Binding-site contacts:
Ligand atom O5 contacts residue THR203 of chain 1.B at 3.8 Å.
Ligand atom C3 contacts residue ASN201 of chain 1.B at 3.8 Å.
Ligand atom C1 contacts residue THR203 of chain 1.B at 3.5 Å.
Ligand atom C8 contacts residue GLN199 of chain 1.B at 4.4 Å.
Ligand atom C2 contacts residue ILE166 of chain 1.B at 4.5 Å (hydrophobic).
Ligand atom C8 contacts residue ILE166 of chain 1.B at 3.6 Å (hydrophobic).
Ligand atom N2 contacts residue ASN201 of chain 1.B at 3.0 Å (h-bond).
Ligand atom O7 contacts residue ILE166 of chain 1.B at 4.5 Å.
Ligand atom O7 contacts residue LYS239 of chain 1.B at 4.2 Å.
Ligand atom O7 contacts residue ASN201 of chain 1.B at 3.3 Å (h-bond).
Ligand atom C8 contacts residue THR160 of chain 1.B at 4.2 Å.
Ligand atom C6 contacts residue THR203 of chain 1.B at 4.4 Å.
Ligand atom C8 contacts residue ASN201 of chain 1.B at 4.5 Å.
Ligand atom O6 contacts residue THR203 of chain 1.B at 3.7 Å.
Ligand atom C6 contacts residue GLU204 of chain 1.B at 4.2 Å.
Ligand atom O7 contacts residue THR203 of chain 1.B at 3.9 Å.
Ligand atom C7 contacts residue THR203 of chain 1.B at 4.4 Å.
Ligand atom C5 contacts residue THR203 of chain 1.B at 3.8 Å.
Ligand atom C7 contacts residue ASN201 of chain 1.B at 3.3 Å.
Ligand atom C7 contacts residue ILE166 of chain 1.B at 3.7 Å (hydrophobic).
Ligand atom C5 contacts residue ASN201 of chain 1.B at 3.6 Å.
Ligand atom C4 contacts residue ASN201 of chain 1.B at 4.3 Å.
Ligand atom O7 contacts residue GLN199 of chain 1.B at 4.0 Å.
Ligand atom C8 contacts residue THR203 of chain 1.B at 4.2 Å.
Ligand atom C1 contacts residue ASN201 of chain 1.B at 1.4 Å.
Ligand atom C1 contacts residue ILE166 of chain 1.B at 4.1 Å (hydrophobic).
Ligand atom O6 contacts residue GLU204 of chain 1.B at 3.2 Å (salt-bridge).
Ligand atom O5 contacts residue ASN201 of chain 1.B at 2.4 Å (h-bond).
Ligand atom C8 contacts residue GLU204 of chain 1.B at 4.0 Å.
Ligand atom N2 contacts residue ILE166 of chain 1.B at 3.7 Å.
Ligand atom C2 contacts residue ASN201 of chain 1.B at 2.4 Å.

A small-molecule ligand and the protein it binds are described below.
Small molecule (SMILES): CC(=O)N[C@H]1[C@H](O[C@H]2[C@H](O)[C@@H](NC(C)=O)CO[C@@H]2CO)O[C@H](CO)[C@@H](O[C@@H]2O[C@H](CO)[C@@H](O)[C@H](O)[C@@H]2O)[C@@H]1O

Sequence of chain 1.B:
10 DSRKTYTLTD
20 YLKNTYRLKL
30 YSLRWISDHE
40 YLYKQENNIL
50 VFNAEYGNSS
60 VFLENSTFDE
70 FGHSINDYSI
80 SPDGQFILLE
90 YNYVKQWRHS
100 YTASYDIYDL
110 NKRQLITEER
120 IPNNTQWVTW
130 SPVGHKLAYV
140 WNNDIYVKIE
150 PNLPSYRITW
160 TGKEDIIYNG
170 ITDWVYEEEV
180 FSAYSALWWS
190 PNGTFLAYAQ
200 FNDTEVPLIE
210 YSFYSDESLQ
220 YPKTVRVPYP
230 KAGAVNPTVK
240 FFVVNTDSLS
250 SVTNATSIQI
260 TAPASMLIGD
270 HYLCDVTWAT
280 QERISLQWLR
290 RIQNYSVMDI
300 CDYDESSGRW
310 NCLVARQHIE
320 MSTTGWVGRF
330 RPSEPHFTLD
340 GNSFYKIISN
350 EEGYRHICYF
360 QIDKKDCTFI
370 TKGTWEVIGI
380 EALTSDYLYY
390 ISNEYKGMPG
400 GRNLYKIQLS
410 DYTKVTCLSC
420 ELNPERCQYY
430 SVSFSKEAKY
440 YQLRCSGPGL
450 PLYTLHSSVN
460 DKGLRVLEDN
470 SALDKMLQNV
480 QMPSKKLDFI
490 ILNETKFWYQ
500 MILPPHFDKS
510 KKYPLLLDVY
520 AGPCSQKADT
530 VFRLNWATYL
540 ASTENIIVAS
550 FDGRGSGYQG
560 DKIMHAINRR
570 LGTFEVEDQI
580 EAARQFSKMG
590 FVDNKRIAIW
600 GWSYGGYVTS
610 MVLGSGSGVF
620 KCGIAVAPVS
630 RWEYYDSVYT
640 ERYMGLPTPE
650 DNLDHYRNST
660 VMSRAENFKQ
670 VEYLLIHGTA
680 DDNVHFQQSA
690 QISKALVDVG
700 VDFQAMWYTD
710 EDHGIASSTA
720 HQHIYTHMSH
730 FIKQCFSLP